This protein binds this small molecule.
Small molecule (SMILES): OC[C@H]1O[C@](O)(CO)[C@@H](O)[C@@H]1O

Sequence of chain 1.A:
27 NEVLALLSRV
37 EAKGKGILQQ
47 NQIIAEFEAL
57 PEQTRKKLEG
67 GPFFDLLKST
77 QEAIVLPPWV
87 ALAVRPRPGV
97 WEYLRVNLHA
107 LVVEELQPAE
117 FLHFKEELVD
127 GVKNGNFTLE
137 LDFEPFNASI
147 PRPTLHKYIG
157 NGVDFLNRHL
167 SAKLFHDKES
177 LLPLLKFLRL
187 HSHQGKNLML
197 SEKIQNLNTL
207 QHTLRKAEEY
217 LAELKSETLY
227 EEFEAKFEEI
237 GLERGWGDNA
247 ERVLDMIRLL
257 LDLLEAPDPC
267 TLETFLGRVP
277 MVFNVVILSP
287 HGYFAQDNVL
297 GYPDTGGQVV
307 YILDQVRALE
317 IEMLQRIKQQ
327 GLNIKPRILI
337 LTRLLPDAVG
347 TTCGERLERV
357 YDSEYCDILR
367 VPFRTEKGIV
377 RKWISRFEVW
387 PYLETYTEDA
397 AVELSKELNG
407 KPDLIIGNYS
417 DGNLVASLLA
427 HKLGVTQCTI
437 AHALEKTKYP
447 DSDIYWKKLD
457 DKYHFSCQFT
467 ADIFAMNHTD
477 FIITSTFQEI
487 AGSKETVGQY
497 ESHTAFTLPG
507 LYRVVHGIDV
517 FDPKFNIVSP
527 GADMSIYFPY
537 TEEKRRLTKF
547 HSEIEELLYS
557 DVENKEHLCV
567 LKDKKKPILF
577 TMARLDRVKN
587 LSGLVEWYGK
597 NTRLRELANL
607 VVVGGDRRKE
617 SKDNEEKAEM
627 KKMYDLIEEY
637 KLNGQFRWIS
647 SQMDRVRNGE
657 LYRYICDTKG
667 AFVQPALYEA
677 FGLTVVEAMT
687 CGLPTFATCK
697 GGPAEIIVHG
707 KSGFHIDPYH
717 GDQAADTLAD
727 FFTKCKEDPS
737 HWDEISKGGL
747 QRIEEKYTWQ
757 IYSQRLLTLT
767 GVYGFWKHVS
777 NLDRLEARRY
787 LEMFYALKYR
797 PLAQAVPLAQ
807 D

Binding-site contacts:
Ligand atom C1 contacts residue HIS287 of chain 1.A at 4.2 Å.
Ligand atom O3 contacts residue HIS438 of chain 1.A at 3.6 Å.
Ligand atom C4 contacts residue HIS287 of chain 1.A at 4.0 Å.
Ligand atom C6 contacts residue UDP1 of chain 1.I at 3.6 Å.
Ligand atom O6 contacts residue ARG580 of chain 1.A at 4.1 Å.
Ligand atom O1 contacts residue UDP1 of chain 1.I at 3.8 Å.
Ligand atom O6 contacts residue LYS444 of chain 1.A at 3.0 Å (salt-bridge).
Ligand atom O2 contacts residue GLN304 of chain 1.A at 2.9 Å (h-bond).
Ligand atom C4 contacts residue ARG382 of chain 1.A at 4.0 Å.
Ligand atom O1 contacts residue GLN304 of chain 1.A at 3.5 Å (h-bond).
Ligand atom C1 contacts residue ASP300 of chain 1.A at 3.2 Å.
Ligand atom C2 contacts residue UDP1 of chain 1.I at 3.9 Å.
Ligand atom O6 contacts residue ARG382 of chain 1.A at 3.8 Å.
Ligand atom C4 contacts residue TYR415 of chain 1.A at 4.1 Å (hydrophobic).
Ligand atom O1 contacts residue ARG580 of chain 1.A at 4.0 Å.
Ligand atom C3 contacts residue HIS287 of chain 1.A at 3.8 Å.
Ligand atom C1 contacts residue GLY302 of chain 1.A at 3.5 Å.
Ligand atom O2 contacts residue UDP1 of chain 1.I at 2.8 Å (h-bond).
Ligand atom O2 contacts residue GLY303 of chain 1.A at 3.6 Å (h-bond).
Ligand atom C1 contacts residue GLY303 of chain 1.A at 4.2 Å.
Ligand atom O5 contacts residue ARG580 of chain 1.A at 3.5 Å (salt-bridge).
Ligand atom C6 contacts residue ARG580 of chain 1.A at 3.7 Å.
Ligand atom O1 contacts residue GLY303 of chain 1.A at 3.1 Å (h-bond).
Ligand atom O3 contacts residue TYR415 of chain 1.A at 3.8 Å.
Ligand atom O1 contacts residue GLY302 of chain 1.A at 2.2 Å.
Ligand atom O1 contacts residue ASP300 of chain 1.A at 3.6 Å.
Ligand atom O6 contacts residue GLU441 of chain 1.A at 3.9 Å.
Ligand atom O6 contacts residue ALA439 of chain 1.A at 3.8 Å.
Ligand atom C2 contacts residue GLN304 of chain 1.A at 3.6 Å.
Ligand atom O4 contacts residue ASP300 of chain 1.A at 3.8 Å.
Ligand atom O3 contacts residue GLN304 of chain 1.A at 2.9 Å (h-bond).
Ligand atom O1 contacts residue THR301 of chain 1.A at 3.3 Å.
Ligand atom C3 contacts residue GLN304 of chain 1.A at 3.1 Å.
Ligand atom C6 contacts residue ALA439 of chain 1.A at 4.1 Å (hydrophobic).
Ligand atom C1 contacts residue GLN304 of chain 1.A at 3.4 Å.
Ligand atom C5 contacts residue ARG580 of chain 1.A at 3.6 Å.
Ligand atom O5 contacts residue UDP1 of chain 1.I at 3.7 Å.
Ligand atom O4 contacts residue ARG382 of chain 1.A at 3.2 Å.
Ligand atom O4 contacts residue HIS287 of chain 1.A at 3.1 Å (h-bond).
Ligand atom O2 contacts residue GLY302 of chain 1.A at 4.1 Å.